The small molecule below binds the protein below.
Small molecule (SMILES): CC(=O)N[C@H]1[C@H](O[C@H]2[C@H](O)[C@@H](CO)OC[C@@H]2NC(C)=O)O[C@H](CO)[C@@H](O)[C@@H]1O

Binding-site contacts:
Ligand atom C8 contacts residue LYS220 of chain 1.A at 3.7 Å.
Ligand atom C7 contacts residue THR191 of chain 1.A at 4.5 Å.
Ligand atom O5 contacts residue ILE154 of chain 1.A at 3.9 Å.
Ligand atom C8 contacts residue ASP192 of chain 1.A at 3.8 Å.
Ligand atom O5 contacts residue ASN189 of chain 1.A at 2.4 Å (h-bond).
Ligand atom O6 contacts residue THR191 of chain 1.A at 4.3 Å.
Ligand atom O5 contacts residue THR191 of chain 1.A at 3.8 Å.
Ligand atom O6 contacts residue ASN148 of chain 1.A at 4.0 Å.
Ligand atom C1 contacts residue ASN189 of chain 1.A at 1.4 Å.
Ligand atom N2 contacts residue ASN189 of chain 1.A at 2.9 Å (h-bond).
Ligand atom C4 contacts residue ASN189 of chain 1.A at 3.9 Å.
Ligand atom C3 contacts residue ASN189 of chain 1.A at 3.5 Å.
Ligand atom C6 contacts residue ASN189 of chain 1.A at 4.2 Å.
Ligand atom C1 contacts residue ILE154 of chain 1.A at 4.2 Å (hydrophobic).
Ligand atom C2 contacts residue ASN189 of chain 1.A at 2.6 Å.
Ligand atom N2 contacts residue THR191 of chain 1.A at 4.1 Å.
Ligand atom C5 contacts residue ASN189 of chain 1.A at 3.1 Å.
Ligand atom O6 contacts residue GLU187 of chain 1.A at 4.3 Å.
Ligand atom O7 contacts residue ASP192 of chain 1.A at 4.0 Å.
Ligand atom O6 contacts residue ASN189 of chain 1.A at 4.1 Å.
Ligand atom C2 contacts residue THR191 of chain 1.A at 3.8 Å.
Ligand atom C7 contacts residue ASP192 of chain 1.A at 4.3 Å.
Ligand atom C7 contacts residue ASN189 of chain 1.A at 4.2 Å.
Ligand atom C1 contacts residue THR191 of chain 1.A at 3.4 Å.

Sequence of chain 1.A:
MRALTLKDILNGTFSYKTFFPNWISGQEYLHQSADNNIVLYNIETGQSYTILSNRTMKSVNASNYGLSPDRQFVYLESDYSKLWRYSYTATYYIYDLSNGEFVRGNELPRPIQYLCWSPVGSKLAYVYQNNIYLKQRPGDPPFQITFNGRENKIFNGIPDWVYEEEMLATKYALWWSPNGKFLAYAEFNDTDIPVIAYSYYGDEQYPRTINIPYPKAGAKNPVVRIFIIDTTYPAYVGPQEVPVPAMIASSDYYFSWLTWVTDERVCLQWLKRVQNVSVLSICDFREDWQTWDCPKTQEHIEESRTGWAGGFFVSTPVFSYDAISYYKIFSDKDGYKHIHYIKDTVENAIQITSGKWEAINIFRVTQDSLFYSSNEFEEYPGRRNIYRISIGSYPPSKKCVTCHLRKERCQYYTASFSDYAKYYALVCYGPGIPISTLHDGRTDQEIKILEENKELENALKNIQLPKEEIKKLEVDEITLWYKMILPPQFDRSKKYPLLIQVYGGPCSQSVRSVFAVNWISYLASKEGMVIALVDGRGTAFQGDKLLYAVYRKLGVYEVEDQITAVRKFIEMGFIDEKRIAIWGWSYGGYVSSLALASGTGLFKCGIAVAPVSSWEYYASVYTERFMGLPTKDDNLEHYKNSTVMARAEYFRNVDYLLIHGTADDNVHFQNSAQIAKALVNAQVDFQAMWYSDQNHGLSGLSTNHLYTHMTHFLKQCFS